Sequence of chain 1.A:
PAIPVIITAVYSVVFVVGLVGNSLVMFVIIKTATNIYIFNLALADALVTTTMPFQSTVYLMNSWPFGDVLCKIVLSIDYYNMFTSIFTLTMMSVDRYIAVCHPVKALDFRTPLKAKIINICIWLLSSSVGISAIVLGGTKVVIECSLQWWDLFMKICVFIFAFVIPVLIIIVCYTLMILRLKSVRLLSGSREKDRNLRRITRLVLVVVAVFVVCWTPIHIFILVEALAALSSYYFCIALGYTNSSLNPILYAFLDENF

A protein and the small-molecule ligand that binds it are described below.
Small molecule (SMILES): COC(=O)N1CCN(C(=O)Cc2ccc(Cl)c(Cl)c2)[C@H](CN2CCCC2)C1

Binding-site contacts:
Ligand atom O1 contacts residue HIS240 of chain 1.A at 3.9 Å.
Ligand atom CL2 contacts residue GLN64 of chain 1.A at 3.5 Å.
Ligand atom C19 contacts residue MET91 of chain 1.A at 3.7 Å (hydrophobic).
Ligand atom O3 contacts residue ILE265 of chain 1.A at 3.8 Å.
Ligand atom C7 contacts residue GLN64 of chain 1.A at 3.9 Å.
Ligand atom C6 contacts residue ASP87 of chain 1.A at 3.9 Å.
Ligand atom C6 contacts residue TYR88 of chain 1.A at 3.8 Å (hydrophobic).
Ligand atom C17 contacts residue ASP87 of chain 1.A at 3.2 Å.
Ligand atom CL1 contacts residue CYS159 of chain 1.A at 3.9 Å.
Ligand atom C3 contacts residue MET91 of chain 1.A at 4.0 Å (hydrophobic).
Ligand atom C12 contacts residue ASP87 of chain 1.A at 3.5 Å.
Ligand atom C18 contacts residue MET91 of chain 1.A at 3.7 Å (hydrophobic).
Ligand atom C1 contacts residue VAL179 of chain 1.A at 3.9 Å (hydrophobic).
Ligand atom C18 contacts residue ASP87 of chain 1.A at 3.5 Å.
Ligand atom C19 contacts residue ILE243 of chain 1.A at 3.8 Å (hydrophobic).
Ligand atom O2 contacts residue VAL179 of chain 1.A at 3.3 Å.
Ligand atom C14 contacts residue ILE265 of chain 1.A at 3.8 Å (hydrophobic).
Ligand atom C18 contacts residue TRP236 of chain 1.A at 3.6 Å (hydrophobic).
Ligand atom C11 contacts residue GLN64 of chain 1.A at 3.2 Å.
Ligand atom O1 contacts residue ILE243 of chain 1.A at 3.2 Å.
Ligand atom C9 contacts residue CYS159 of chain 1.A at 4.1 Å (hydrophobic).
Ligand atom C16 contacts residue ASP87 of chain 1.A at 3.7 Å.
Ligand atom C4 contacts residue TYR88 of chain 1.A at 3.5 Å (hydrophobic).
Ligand atom C2 contacts residue ILE243 of chain 1.A at 3.6 Å (hydrophobic).
Ligand atom C13 contacts residue ILE243 of chain 1.A at 3.9 Å (hydrophobic).
Ligand atom C12 contacts residue GLN64 of chain 1.A at 3.2 Å.
Ligand atom C10 contacts residue GLN64 of chain 1.A at 3.9 Å.
Ligand atom C1 contacts residue HIS240 of chain 1.A at 3.4 Å.
Ligand atom N2 contacts residue ASP87 of chain 1.A at 3.9 Å.
Ligand atom C1 contacts residue ILE243 of chain 1.A at 3.7 Å (hydrophobic).
Ligand atom N1 contacts residue MET91 of chain 1.A at 3.9 Å.
Ligand atom N1 contacts residue ILE243 of chain 1.A at 3.9 Å.
Ligand atom O3 contacts residue GLN64 of chain 1.A at 3.9 Å.
Ligand atom C4 contacts residue ASP87 of chain 1.A at 3.4 Å.
Ligand atom C4 contacts residue MET91 of chain 1.A at 4.0 Å (hydrophobic).
Ligand atom N3 contacts residue ASP87 of chain 1.A at 3.5 Å (salt-bridge).
Ligand atom CL2 contacts residue VAL83 of chain 1.A at 3.8 Å.
Ligand atom C3 contacts residue TYR88 of chain 1.A at 3.5 Å (hydrophobic).
Ligand atom C14 contacts residue ILE239 of chain 1.A at 4.0 Å (hydrophobic).
Ligand atom C15 contacts residue ILE265 of chain 1.A at 4.1 Å (hydrophobic).